Binding-site contacts:
Ligand atom O contacts residue TYR7 of chain 1.D at 3.5 Å.
Ligand atom CA contacts residue TYR7 of chain 1.D at 3.3 Å (hydrophobic).
Ligand atom CB contacts residue GLU63 of chain 1.D at 3.6 Å.
Ligand atom O contacts residue TYR84 of chain 1.D at 2.8 Å (h-bond).
Ligand atom CB contacts residue TYR99 of chain 1.D at 3.4 Å (hydrophobic).
Ligand atom N contacts residue TYR171 of chain 1.D at 2.8 Å (h-bond).
Ligand atom N contacts residue TYR7 of chain 1.D at 2.9 Å (h-bond).
Ligand atom O contacts residue LYS146 of chain 1.D at 3.4 Å (salt-bridge).
Ligand atom CA contacts residue TYR171 of chain 1.D at 3.5 Å (hydrophobic).
Ligand atom C contacts residue TYR7 of chain 1.D at 3.4 Å (hydrophobic).
Ligand atom CB contacts residue TRP167 of chain 1.D at 3.6 Å (hydrophobic).
Ligand atom O contacts residue TRP147 of chain 1.D at 2.8 Å (h-bond).
Ligand atom CG contacts residue GLU63 of chain 1.D at 3.5 Å.
Ligand atom N contacts residue TYR99 of chain 1.D at 2.9 Å (h-bond).
Ligand atom CG contacts residue LYS66 of chain 1.D at 3.5 Å.
Ligand atom O contacts residue LYS66 of chain 1.D at 2.7 Å (salt-bridge).
Ligand atom OXT contacts residue LYS146 of chain 1.D at 2.6 Å (salt-bridge).
Ligand atom C contacts residue TRP147 of chain 1.D at 3.6 Å (hydrophobic).
Ligand atom CD1 contacts residue GLU63 of chain 1.D at 3.3 Å.
Ligand atom CG1 contacts residue TRP147 of chain 1.D at 3.5 Å (hydrophobic).
Ligand atom CA contacts residue ASP77 of chain 1.D at 3.5 Å.
Ligand atom N contacts residue TYR159 of chain 1.D at 3.5 Å.
Ligand atom CG2 contacts residue ASP77 of chain 1.D at 3.4 Å.
Ligand atom N contacts residue GLU63 of chain 1.D at 2.9 Å (salt-bridge).
Ligand atom C contacts residue LYS66 of chain 1.D at 3.6 Å.
Ligand atom CD1 contacts residue TYR159 of chain 1.D at 3.5 Å (hydrophobic).
Ligand atom O contacts residue HIS70 of chain 1.D at 3.2 Å.
Ligand atom CD2 contacts residue TRP167 of chain 1.D at 3.6 Å (hydrophobic).
Ligand atom CA contacts residue GLU63 of chain 1.D at 3.5 Å.
Ligand atom O contacts residue TYR159 of chain 1.D at 2.7 Å (h-bond).
Ligand atom N contacts residue ASP77 of chain 1.D at 2.9 Å (salt-bridge).
Ligand atom C contacts residue LYS146 of chain 1.D at 3.4 Å.
Ligand atom CD2 contacts residue TYR99 of chain 1.D at 3.3 Å (hydrophobic).
Ligand atom CD2 contacts residue TYR7 of chain 1.D at 3.5 Å (hydrophobic).
Ligand atom O contacts residue THR73 of chain 1.D at 3.5 Å.
Ligand atom O contacts residue THR143 of chain 1.D at 2.8 Å (h-bond).
Ligand atom CD contacts residue GLN155 of chain 1.D at 3.5 Å.
Ligand atom CB contacts residue ARG97 of chain 1.D at 3.6 Å.
Ligand atom CG2 contacts residue ARG97 of chain 1.D at 3.6 Å.
Ligand atom CD1 contacts residue MET45 of chain 1.D at 3.6 Å (hydrophobic).

A small-molecule ligand and the protein it binds are described below.
Small molecule (SMILES): CCCC[C@H](NC(=O)CNC(=O)[C@H](Cc1ccccc1)NC(=O)[C@H](CC(C)C)NC(=O)[C@@H](N)CC(C)C)C(=O)N1CCC[C@H]1C(=O)N[C@H](C(=O)N[C@@H](Cc1ccc(O)cc1)C(=O)N[C@H](C(=O)O)C(C)C)C(C)C

Sequence of chain 1.D:
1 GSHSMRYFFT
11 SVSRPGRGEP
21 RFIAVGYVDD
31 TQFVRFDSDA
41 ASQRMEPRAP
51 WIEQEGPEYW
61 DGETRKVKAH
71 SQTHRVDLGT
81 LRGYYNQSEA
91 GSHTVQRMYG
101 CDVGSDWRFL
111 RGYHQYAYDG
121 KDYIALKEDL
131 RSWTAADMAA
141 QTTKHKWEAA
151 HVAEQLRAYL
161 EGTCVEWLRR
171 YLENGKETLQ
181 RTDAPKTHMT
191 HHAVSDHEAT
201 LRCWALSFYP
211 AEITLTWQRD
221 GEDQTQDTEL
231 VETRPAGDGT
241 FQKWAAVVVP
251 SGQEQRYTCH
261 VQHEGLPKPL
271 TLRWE